Sequence of chain 1.A:
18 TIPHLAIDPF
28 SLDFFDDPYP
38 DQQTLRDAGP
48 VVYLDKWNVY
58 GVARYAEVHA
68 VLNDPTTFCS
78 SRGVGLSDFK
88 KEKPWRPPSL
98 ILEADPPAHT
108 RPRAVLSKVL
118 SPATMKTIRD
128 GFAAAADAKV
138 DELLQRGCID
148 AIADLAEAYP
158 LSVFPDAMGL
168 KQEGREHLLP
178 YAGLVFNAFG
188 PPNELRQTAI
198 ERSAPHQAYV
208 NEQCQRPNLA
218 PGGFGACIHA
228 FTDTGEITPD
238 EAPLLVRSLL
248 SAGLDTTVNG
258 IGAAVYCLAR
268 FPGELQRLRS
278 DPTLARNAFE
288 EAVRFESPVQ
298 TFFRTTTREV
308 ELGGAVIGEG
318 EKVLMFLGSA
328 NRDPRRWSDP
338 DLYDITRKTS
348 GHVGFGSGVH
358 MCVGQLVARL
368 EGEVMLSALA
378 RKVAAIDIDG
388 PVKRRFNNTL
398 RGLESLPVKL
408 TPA

This small molecule binds to this protein.
Small molecule (SMILES): O=C(O)c1ccc(Cl)cc1

Binding-site contacts:
Ligand atom C2 contacts residue ALA249 of chain 1.A at 3.9 Å (hydrophobic).
Ligand atom C contacts residue SER248 of chain 1.A at 4.3 Å.
Ligand atom CL4 contacts residue PHE183 of chain 1.A at 3.6 Å.
Ligand atom O1 contacts residue SER96 of chain 1.A at 4.0 Å.
Ligand atom C3 contacts residue HEM1 of chain 1.C at 3.4 Å.
Ligand atom C1 contacts residue LEU99 of chain 1.A at 3.6 Å (hydrophobic).
Ligand atom O1 contacts residue SER248 of chain 1.A at 3.5 Å.
Ligand atom C contacts residue SER245 of chain 1.A at 3.4 Å.
Ligand atom C contacts residue SER96 of chain 1.A at 3.6 Å.
Ligand atom C5 contacts residue PHE183 of chain 1.A at 3.7 Å (hydrophobic).
Ligand atom C2 contacts residue LEU99 of chain 1.A at 3.7 Å (hydrophobic).
Ligand atom O2 contacts residue SER245 of chain 1.A at 2.6 Å (h-bond).
Ligand atom C3 contacts residue ALA249 of chain 1.A at 3.6 Å (hydrophobic).
Ligand atom C6 contacts residue ARG93 of chain 1.A at 4.3 Å.
Ligand atom O2 contacts residue ILE98 of chain 1.A at 3.9 Å.
Ligand atom C6 contacts residue ALA249 of chain 1.A at 4.0 Å (hydrophobic).
Ligand atom C2 contacts residue HEM1 of chain 1.C at 3.6 Å.
Ligand atom C1 contacts residue ALA249 of chain 1.A at 4.1 Å (hydrophobic).
Ligand atom C contacts residue ARG93 of chain 1.A at 3.9 Å.
Ligand atom O2 contacts residue LEU99 of chain 1.A at 3.6 Å.
Ligand atom C6 contacts residue VAL182 of chain 1.A at 4.3 Å (hydrophobic).
Ligand atom O2 contacts residue SER96 of chain 1.A at 2.6 Å (h-bond).
Ligand atom C4 contacts residue PHE183 of chain 1.A at 4.2 Å (hydrophobic).
Ligand atom C3 contacts residue LEU99 of chain 1.A at 3.9 Å (hydrophobic).
Ligand atom CL4 contacts residue HEM1 of chain 1.C at 3.9 Å.
Ligand atom C4 contacts residue LEU99 of chain 1.A at 4.1 Å (hydrophobic).
Ligand atom C1 contacts residue SER245 of chain 1.A at 4.3 Å.
Ligand atom C6 contacts residue SER248 of chain 1.A at 4.0 Å.
Ligand atom CL4 contacts residue ALA249 of chain 1.A at 4.1 Å.
Ligand atom C4 contacts residue PHE299 of chain 1.A at 4.3 Å (hydrophobic).
Ligand atom C6 contacts residue PHE186 of chain 1.A at 4.1 Å (hydrophobic).
Ligand atom O1 contacts residue ARG93 of chain 1.A at 2.9 Å (salt-bridge).
Ligand atom CL4 contacts residue PHE299 of chain 1.A at 3.7 Å.
Ligand atom C6 contacts residue LEU99 of chain 1.A at 3.8 Å (hydrophobic).
Ligand atom C5 contacts residue LEU99 of chain 1.A at 4.0 Å (hydrophobic).
Ligand atom C4 contacts residue ALA249 of chain 1.A at 3.5 Å (hydrophobic).
Ligand atom C5 contacts residue ALA249 of chain 1.A at 3.7 Å (hydrophobic).
Ligand atom O1 contacts residue SER245 of chain 1.A at 3.7 Å.
Ligand atom C contacts residue LEU99 of chain 1.A at 4.1 Å (hydrophobic).
Ligand atom C5 contacts residue PHE186 of chain 1.A at 4.0 Å (hydrophobic).